A small-molecule ligand and the protein it binds are described below.
Small molecule (SMILES): Nc1ncnc2c1ncn2[C@@H]1O[C@H](CO[P](=O)(O)O[P](=O)(O)NP(=O)(O)O)[C@@H](O)[C@H]1O

Sequence of chain 1.A:
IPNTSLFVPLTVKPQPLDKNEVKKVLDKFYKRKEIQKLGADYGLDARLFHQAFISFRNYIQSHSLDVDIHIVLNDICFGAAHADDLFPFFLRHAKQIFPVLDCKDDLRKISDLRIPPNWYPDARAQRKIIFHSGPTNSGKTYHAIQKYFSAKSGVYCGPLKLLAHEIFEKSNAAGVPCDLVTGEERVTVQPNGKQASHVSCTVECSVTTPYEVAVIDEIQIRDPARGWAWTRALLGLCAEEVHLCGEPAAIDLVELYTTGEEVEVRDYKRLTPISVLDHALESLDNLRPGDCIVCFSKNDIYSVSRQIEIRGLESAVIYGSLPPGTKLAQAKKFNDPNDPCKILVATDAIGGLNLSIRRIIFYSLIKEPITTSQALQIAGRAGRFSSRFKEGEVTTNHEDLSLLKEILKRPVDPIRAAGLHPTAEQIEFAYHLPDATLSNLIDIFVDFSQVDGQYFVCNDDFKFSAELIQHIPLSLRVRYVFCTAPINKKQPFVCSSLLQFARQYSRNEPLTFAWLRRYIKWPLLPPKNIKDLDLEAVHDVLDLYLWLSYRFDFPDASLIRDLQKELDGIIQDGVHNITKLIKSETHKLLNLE

Binding-site contacts:
Ligand atom C4 contacts residue PHE429 of chain 1.A at 3.6 Å (hydrophobic).
Ligand atom N6 contacts residue TYR170 of chain 1.A at 3.3 Å.
Ligand atom PG contacts residue ARG425 of chain 1.A at 3.7 Å.
Ligand atom O2B contacts residue ASN165 of chain 1.A at 2.9 Å (h-bond).
Ligand atom C4 contacts residue TYR170 of chain 1.A at 3.6 Å (hydrophobic).
Ligand atom PB contacts residue ARG428 of chain 1.A at 3.6 Å.
Ligand atom O3G contacts residue THR164 of chain 1.A at 2.6 Å (h-bond).
Ligand atom C6 contacts residue TYR170 of chain 1.A at 3.4 Å (hydrophobic).
Ligand atom O2A contacts residue THR169 of chain 1.A at 2.9 Å (h-bond).
Ligand atom O2A contacts residue GLY167 of chain 1.A at 3.0 Å.
Ligand atom C4' contacts residue ARG428 of chain 1.A at 3.7 Å.
Ligand atom C8 contacts residue TYR170 of chain 1.A at 3.5 Å (hydrophobic).
Ligand atom O4' contacts residue PHE429 of chain 1.A at 3.5 Å.
Ligand atom O2G contacts residue MSE384 of chain 1.A at 3.6 Å.
Ligand atom C3' contacts residue ARG428 of chain 1.A at 3.6 Å.
Ligand atom C8 contacts residue LEU303 of chain 1.A at 3.5 Å (hydrophobic).
Ligand atom O1A contacts residue SER166 of chain 1.A at 3.0 Å (h-bond).
Ligand atom N7 contacts residue TYR170 of chain 1.A at 3.3 Å.
Ligand atom C5' contacts residue ASN165 of chain 1.A at 3.7 Å.
Ligand atom O1G contacts residue ARG425 of chain 1.A at 2.8 Å (salt-bridge).
Ligand atom O2A contacts residue TYR170 of chain 1.A at 2.6 Å (h-bond).
Ligand atom O2B contacts residue THR164 of chain 1.A at 3.0 Å (h-bond).
Ligand atom O3G contacts residue ARG425 of chain 1.A at 3.4 Å (salt-bridge).
Ligand atom N1 contacts residue TYR170 of chain 1.A at 3.5 Å (h-bond).
Ligand atom O2' contacts residue TYR170 of chain 1.A at 3.5 Å.
Ligand atom O3A contacts residue THR169 of chain 1.A at 3.6 Å.
Ligand atom PA contacts residue GLY167 of chain 1.A at 3.4 Å.
Ligand atom C5 contacts residue TYR170 of chain 1.A at 3.5 Å (hydrophobic).
Ligand atom N9 contacts residue PHE429 of chain 1.A at 3.7 Å.
Ligand atom O1B contacts residue ARG428 of chain 1.A at 3.0 Å (salt-bridge).
Ligand atom O2B contacts residue ARG428 of chain 1.A at 2.9 Å (salt-bridge).
Ligand atom O3G contacts residue GLN421 of chain 1.A at 3.1 Å (h-bond).
Ligand atom O1A contacts residue ASN165 of chain 1.A at 3.3 Å (h-bond).
Ligand atom O2A contacts residue LYS168 of chain 1.A at 3.4 Å (salt-bridge).
Ligand atom N3B contacts residue THR169 of chain 1.A at 2.9 Å (h-bond).
Ligand atom O3' contacts residue ARG428 of chain 1.A at 3.4 Å (salt-bridge).
Ligand atom N3 contacts residue PHE429 of chain 1.A at 3.7 Å.
Ligand atom O3' contacts residue SER430 of chain 1.A at 2.8 Å (h-bond).
Ligand atom O2G contacts residue THR169 of chain 1.A at 3.7 Å.
Ligand atom O1A contacts residue GLY167 of chain 1.A at 2.8 Å (h-bond).